Sequence of chain 1.F:
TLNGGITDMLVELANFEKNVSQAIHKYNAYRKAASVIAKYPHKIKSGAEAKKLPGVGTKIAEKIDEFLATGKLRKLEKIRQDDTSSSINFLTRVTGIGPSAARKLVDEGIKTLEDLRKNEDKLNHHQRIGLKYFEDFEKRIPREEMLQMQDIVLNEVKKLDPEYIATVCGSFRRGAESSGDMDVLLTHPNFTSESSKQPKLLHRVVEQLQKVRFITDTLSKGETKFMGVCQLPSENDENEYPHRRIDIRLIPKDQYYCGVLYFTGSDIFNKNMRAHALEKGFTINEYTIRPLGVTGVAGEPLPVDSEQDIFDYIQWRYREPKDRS

Binding-site contacts:
Ligand atom OP1 contacts residue ARG254 of chain 1.F at 3.0 Å (salt-bridge).
Ligand atom OP1 contacts residue GLY105 of chain 1.F at 3.1 Å (h-bond).
Ligand atom O3' contacts residue MDN1 of chain 1.J at 3.2 Å (h-bond).
Ligand atom N1 contacts residue DC7 of chain 1.C at 3.1 Å (h-bond).
Ligand atom C5' contacts residue GLY105 of chain 1.F at 3.1 Å.
Ligand atom O2 contacts residue DA4 of chain 1.C at 3.0 Å (h-bond).
Ligand atom OP1 contacts residue CR1 of chain 1.I at 2.2 Å.
Ligand atom OP1 contacts residue MDN1 of chain 1.J at 2.8 Å (h-bond).
Ligand atom N2 contacts residue DC7 of chain 1.C at 3.1 Å (h-bond).
Ligand atom N4 contacts residue DG6 of chain 1.C at 3.0 Å (h-bond).
Ligand atom O2 contacts residue DG11 of chain 1.C at 3.0 Å (h-bond).
Ligand atom N3 contacts residue DG6 of chain 1.C at 3.1 Å (h-bond).
Ligand atom C2' contacts residue ASN279 of chain 1.F at 3.2 Å.
Ligand atom O5' contacts residue MDN1 of chain 1.J at 3.0 Å (h-bond).
Ligand atom N3 contacts residue DG5 of chain 1.C at 2.9 Å (h-bond).
Ligand atom N3 contacts residue DG8 of chain 1.C at 3.1 Å (h-bond).
Ligand atom O2 contacts residue DG5 of chain 1.C at 2.9 Å (h-bond).
Ligand atom N4 contacts residue DG8 of chain 1.C at 2.8 Å (h-bond).
Ligand atom O2 contacts residue DG8 of chain 1.C at 2.8 Å (h-bond).
Ligand atom OP1 contacts residue ASP190 of chain 1.F at 2.8 Å (salt-bridge).
Ligand atom N4 contacts residue DG5 of chain 1.C at 3.2 Å (h-bond).
Ligand atom N3 contacts residue DA4 of chain 1.C at 2.9 Å (h-bond).
Ligand atom N2 contacts residue DC10 of chain 1.C at 2.6 Å (h-bond).
Ligand atom N4 contacts residue DG11 of chain 1.C at 3.1 Å (h-bond).
Ligand atom OP1 contacts residue ASP192 of chain 1.F at 3.0 Å (salt-bridge).
Ligand atom O2 contacts residue TYR271 of chain 1.F at 3.2 Å.
Ligand atom N1 contacts residue DC10 of chain 1.C at 2.9 Å (h-bond).
Ligand atom N4 contacts residue DC10 of chain 1.C at 3.2 Å (h-bond).
Ligand atom OP1 contacts residue ALA110 of chain 1.F at 3.0 Å (h-bond).
Ligand atom N6 contacts residue DT9 of chain 1.C at 2.8 Å (h-bond).
Ligand atom N6 contacts residue DG8 of chain 1.C at 3.0 Å (h-bond).
Ligand atom O2 contacts residue TYR271 of chain 1.F at 2.8 Å (h-bond).
Ligand atom C4' contacts residue GLY105 of chain 1.F at 3.2 Å.
Ligand atom OP1 contacts residue SER109 of chain 1.F at 3.1 Å (h-bond).
Ligand atom N3 contacts residue DG11 of chain 1.C at 3.0 Å (h-bond).
Ligand atom O4 contacts residue DA4 of chain 1.C at 3.1 Å (h-bond).
Ligand atom OP1 contacts residue GLY107 of chain 1.F at 3.2 Å (h-bond).
Ligand atom O6 contacts residue DC10 of chain 1.C at 2.9 Å (h-bond).
Ligand atom O6 contacts residue DC7 of chain 1.C at 2.8 Å (h-bond).
Ligand atom N1 contacts residue DT9 of chain 1.C at 2.8 Å (h-bond).

This small molecule binds to this protein.
Small molecule (SMILES): Cc1cn([C@H]2C[C@H](O)[C@@H](CO[P](=O)(O)O[C@H]3C[C@H](n4ccc(N)nc4=O)O[C@@H]3CO[P](=O)(O)O[C@H]3C[C@H](n4ccc(N)nc4=O)O[C@@H]3CO[P](=O)(O)O[C@H]3C[C@H](n4cnc5c(=O)nc(N)[nH]c54)O[C@@H]3CO[P](=O)(O)O[C@H]3C[C@H](n4ccc(N)nc4=O)O[C@@H]3CO[P](=O)(O)O[C@H]3C[C@H](n4cnc5c(N)ncnc54)O[C@@H]3CO[P](=O)(O)O[C@H]3C[C@H](n4cnc5c(=O)nc(N)[nH]c54)O[C@@H]3CO[P](=O)(O)O[C@H]3C[C@H](n4ccc(N)nc4=O)O[C@@H]3COP(=O)=O)O2)c(=O)[nH]c1=O